Sequence of chain 1.H:
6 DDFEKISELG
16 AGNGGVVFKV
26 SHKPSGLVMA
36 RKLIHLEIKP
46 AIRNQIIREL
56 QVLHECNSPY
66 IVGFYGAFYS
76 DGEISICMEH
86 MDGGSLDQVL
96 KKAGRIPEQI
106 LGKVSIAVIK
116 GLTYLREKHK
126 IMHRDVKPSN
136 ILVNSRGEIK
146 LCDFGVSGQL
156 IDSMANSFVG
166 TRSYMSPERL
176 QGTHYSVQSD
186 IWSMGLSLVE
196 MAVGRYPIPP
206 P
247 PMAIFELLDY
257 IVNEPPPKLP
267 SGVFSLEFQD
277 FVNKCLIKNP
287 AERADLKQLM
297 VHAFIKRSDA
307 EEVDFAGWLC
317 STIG

This small molecule binds to this protein.
Small molecule (SMILES): Nc1ncnc2c1ncn2[C@@H]1O[C@H](CO[P](=O)(O)O[P](=O)(O)CP(=O)(O)O)[C@@H](O)[C@H]1O

Binding-site contacts:
Ligand atom C3B contacts residue SER134 of chain 1.H at 3.7 Å.
Ligand atom N6 contacts residue GLU84 of chain 1.H at 3.0 Å (salt-bridge).
Ligand atom O5' contacts residue MG1 of chain 1.T at 3.7 Å.
Ligand atom N6 contacts residue LEU137 of chain 1.H at 3.7 Å.
Ligand atom O3' contacts residue SER90 of chain 1.H at 3.4 Å (h-bond).
Ligand atom O2B contacts residue MG1 of chain 1.T at 1.9 Å.
Ligand atom O2G contacts residue LYS132 of chain 1.H at 2.7 Å (salt-bridge).
Ligand atom O3' contacts residue GLN93 of chain 1.H at 3.8 Å.
Ligand atom C5' contacts residue GLY15 of chain 1.H at 3.7 Å.
Ligand atom O1A contacts residue 5731 of chain 1.U at 3.6 Å.
Ligand atom C2 contacts residue MET86 of chain 1.H at 3.3 Å (hydrophobic).
Ligand atom C4' contacts residue GLY15 of chain 1.H at 3.7 Å.
Ligand atom C6 contacts residue LEU137 of chain 1.H at 3.4 Å (hydrophobic).
Ligand atom C2 contacts residue LEU14 of chain 1.H at 3.5 Å (hydrophobic).
Ligand atom PB contacts residue MG1 of chain 1.T at 3.2 Å.
Ligand atom PB contacts residue SER134 of chain 1.H at 3.5 Å.
Ligand atom O2B contacts residue SER134 of chain 1.H at 2.9 Å (h-bond).
Ligand atom O2' contacts residue SER90 of chain 1.H at 2.8 Å (h-bond).
Ligand atom O3A contacts residue MG1 of chain 1.T at 3.6 Å.
Ligand atom C2' contacts residue SER90 of chain 1.H at 3.8 Å.
Ligand atom PA contacts residue MG1 of chain 1.T at 3.3 Å.
Ligand atom O1A contacts residue LYS37 of chain 1.H at 2.7 Å (salt-bridge).
Ligand atom O2A contacts residue GLY20 of chain 1.H at 3.4 Å (h-bond).
Ligand atom PA contacts residue LYS37 of chain 1.H at 3.7 Å.
Ligand atom N1 contacts residue MET86 of chain 1.H at 3.3 Å (h-bond).
Ligand atom PG contacts residue LYS132 of chain 1.H at 3.4 Å.
Ligand atom O4' contacts residue LEU14 of chain 1.H at 3.7 Å.
Ligand atom O3G contacts residue LYS132 of chain 1.H at 3.2 Å (salt-bridge).
Ligand atom C5 contacts residue LEU137 of chain 1.H at 3.5 Å (hydrophobic).
Ligand atom N3 contacts residue LEU14 of chain 1.H at 3.6 Å.
Ligand atom O2B contacts residue ASN135 of chain 1.H at 3.0 Å (h-bond).
Ligand atom O1G contacts residue ASN18 of chain 1.H at 3.0 Å (h-bond).
Ligand atom O1A contacts residue MG1 of chain 1.T at 2.3 Å.
Ligand atom C5' contacts residue ALA16 of chain 1.H at 3.5 Å (hydrophobic).
Ligand atom O1G contacts residue GLY17 of chain 1.H at 3.5 Å.
Ligand atom N6 contacts residue ALA35 of chain 1.H at 3.6 Å.
Ligand atom O1A contacts residue ASP148 of chain 1.H at 2.8 Å (salt-bridge).
Ligand atom N6 contacts residue MET83 of chain 1.H at 3.2 Å (h-bond).
Ligand atom O1B contacts residue SER134 of chain 1.H at 3.5 Å.
Ligand atom O2' contacts residue GLN93 of chain 1.H at 2.8 Å (h-bond).